Binding-site contacts:
Ligand atom O3G contacts residue GLU331 of chain 1.F at 3.2 Å.
Ligand atom O2G contacts residue ARG202 of chain 1.F at 3.4 Å (salt-bridge).
Ligand atom O3G contacts residue ASP318 of chain 1.F at 2.2 Å (salt-bridge).
Ligand atom PB contacts residue GLU331 of chain 1.F at 3.7 Å.
Ligand atom N3 contacts residue TYR185 of chain 1.F at 3.5 Å.
Ligand atom O1B contacts residue LYS74 of chain 1.F at 3.1 Å (salt-bridge).
Ligand atom O1G contacts residue ASN333 of chain 1.F at 2.9 Å (h-bond).
Ligand atom N7 contacts residue ILE148 of chain 1.F at 3.6 Å.
Ligand atom PG contacts residue ASN333 of chain 1.F at 3.6 Å.
Ligand atom O3G contacts residue ASN333 of chain 1.F at 3.6 Å (h-bond).
Ligand atom C3B contacts residue ASN242 of chain 1.F at 3.2 Å.
Ligand atom O2' contacts residue THR241 of chain 1.F at 3.5 Å.
Ligand atom O1G contacts residue GLU331 of chain 1.F at 2.6 Å (salt-bridge).
Ligand atom O3' contacts residue THR241 of chain 1.F at 2.8 Å (h-bond).
Ligand atom N1 contacts residue LEU186 of chain 1.F at 2.9 Å (h-bond).
Ligand atom O1A contacts residue ILE330 of chain 1.F at 3.7 Å.
Ligand atom O1B contacts residue GLU331 of chain 1.F at 2.4 Å (salt-bridge).
Ligand atom O2A contacts residue LYS74 of chain 1.F at 3.3 Å.
Ligand atom N3 contacts residue LYS198 of chain 1.F at 3.6 Å.
Ligand atom O2' contacts residue LYS198 of chain 1.F at 3.8 Å.
Ligand atom N6 contacts residue LYS184 of chain 1.F at 2.8 Å (salt-bridge).
Ligand atom O2G contacts residue ASP318 of chain 1.F at 3.3 Å (salt-bridge).
Ligand atom O3' contacts residue ASP200 of chain 1.F at 2.4 Å (salt-bridge).
Ligand atom C8 contacts residue ILE148 of chain 1.F at 3.6 Å (hydrophobic).
Ligand atom PG contacts residue ASP318 of chain 1.F at 3.3 Å.
Ligand atom O2G contacts residue ASN333 of chain 1.F at 3.6 Å.
Ligand atom N6 contacts residue GLN183 of chain 1.F at 3.4 Å (h-bond).
Ligand atom N1 contacts residue TYR185 of chain 1.F at 3.7 Å.
Ligand atom C3' contacts residue ASP200 of chain 1.F at 3.7 Å.
Ligand atom C2 contacts residue TYR185 of chain 1.F at 3.6 Å (hydrophobic).
Ligand atom O2' contacts residue HIS239 of chain 1.F at 3.7 Å.
Ligand atom C5' contacts residue ASN242 of chain 1.F at 3.5 Å.
Ligand atom C2 contacts residue LYS198 of chain 1.F at 3.7 Å.
Ligand atom PG contacts residue GLU331 of chain 1.F at 3.4 Å.
Ligand atom C4' contacts residue ASN242 of chain 1.F at 3.8 Å.
Ligand atom C6 contacts residue LYS184 of chain 1.F at 3.8 Å.
Ligand atom O2A contacts residue ILE330 of chain 1.F at 3.8 Å.
Ligand atom O2G contacts residue ARG222 of chain 1.F at 2.9 Å (salt-bridge).
Ligand atom N7 contacts residue GLN183 of chain 1.F at 3.5 Å (h-bond).
Ligand atom C2 contacts residue LEU186 of chain 1.F at 3.5 Å (hydrophobic).

This protein binds this small molecule.
Small molecule (SMILES): Nc1ncnc2c1ncn2[C@@H]1O[C@H](CO[P](=O)(O)O[P](=O)(O)CP(=O)(O)O)[C@@H](O)[C@H]1O

Sequence of chain 1.F:
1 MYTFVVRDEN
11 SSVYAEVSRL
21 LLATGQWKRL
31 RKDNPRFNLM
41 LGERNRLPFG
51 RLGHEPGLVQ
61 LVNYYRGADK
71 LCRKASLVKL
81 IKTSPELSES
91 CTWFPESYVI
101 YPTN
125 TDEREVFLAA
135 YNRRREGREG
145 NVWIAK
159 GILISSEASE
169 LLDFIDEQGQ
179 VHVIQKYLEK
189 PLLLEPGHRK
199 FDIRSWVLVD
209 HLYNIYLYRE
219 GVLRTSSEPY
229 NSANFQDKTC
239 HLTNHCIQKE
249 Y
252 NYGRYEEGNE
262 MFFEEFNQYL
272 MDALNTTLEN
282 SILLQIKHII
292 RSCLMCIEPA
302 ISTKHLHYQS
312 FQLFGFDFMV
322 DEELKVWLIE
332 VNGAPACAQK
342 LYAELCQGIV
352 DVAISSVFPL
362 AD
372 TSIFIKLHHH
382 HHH